Sequence of chain 1.A:
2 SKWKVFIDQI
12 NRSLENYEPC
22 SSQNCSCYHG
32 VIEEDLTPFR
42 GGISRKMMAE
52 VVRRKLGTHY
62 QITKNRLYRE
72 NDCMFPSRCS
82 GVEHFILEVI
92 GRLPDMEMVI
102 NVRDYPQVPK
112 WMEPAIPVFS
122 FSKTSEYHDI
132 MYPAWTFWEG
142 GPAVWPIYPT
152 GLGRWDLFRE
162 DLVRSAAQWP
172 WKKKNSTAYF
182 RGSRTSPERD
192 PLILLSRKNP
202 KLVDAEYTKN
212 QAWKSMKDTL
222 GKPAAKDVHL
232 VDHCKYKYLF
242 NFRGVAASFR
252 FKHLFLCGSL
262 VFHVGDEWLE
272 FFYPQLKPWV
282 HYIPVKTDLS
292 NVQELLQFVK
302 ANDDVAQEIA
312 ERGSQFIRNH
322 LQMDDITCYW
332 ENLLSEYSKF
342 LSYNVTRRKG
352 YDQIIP

Binding-site contacts:
Ligand atom C3 contacts residue ASN176 of chain 1.A at 3.8 Å.
Ligand atom C7 contacts residue ASN176 of chain 1.A at 3.5 Å.
Ligand atom C4 contacts residue ASN176 of chain 1.A at 4.2 Å.
Ligand atom N2 contacts residue ASN176 of chain 1.A at 3.0 Å (h-bond).
Ligand atom C2 contacts residue ASN176 of chain 1.A at 2.5 Å.
Ligand atom C1 contacts residue ASN176 of chain 1.A at 1.4 Å.
Ligand atom O5 contacts residue ASN176 of chain 1.A at 2.3 Å (h-bond).
Ligand atom O6 contacts residue TYR237 of chain 1.A at 3.3 Å (h-bond).
Ligand atom O7 contacts residue ASN176 of chain 1.A at 3.7 Å.
Ligand atom C5 contacts residue THR178 of chain 1.A at 3.7 Å.
Ligand atom C6 contacts residue ASP205 of chain 1.A at 3.3 Å.
Ligand atom O6 contacts residue ASP205 of chain 1.A at 2.6 Å (salt-bridge).
Ligand atom O5 contacts residue TYR237 of chain 1.A at 3.6 Å.
Ligand atom O5 contacts residue THR178 of chain 1.A at 4.0 Å.
Ligand atom C6 contacts residue TYR237 of chain 1.A at 4.2 Å (hydrophobic).
Ligand atom C1 contacts residue THR178 of chain 1.A at 4.0 Å.
Ligand atom C1 contacts residue TYR237 of chain 1.A at 4.5 Å (hydrophobic).
Ligand atom C6 contacts residue THR178 of chain 1.A at 3.7 Å.
Ligand atom C5 contacts residue ASN176 of chain 1.A at 3.6 Å.

A small-molecule ligand and the protein it binds are described below.
Small molecule (SMILES): CC(=O)N[C@@H]1[C@@H](O)[C@H](O)[C@@H](CO)O[C@H]1O